Binding-site contacts:
Ligand atom O contacts residue VAL360 of chain 1.A at 3.5 Å.
Ligand atom OD1 contacts residue ILE374 of chain 1.A at 3.9 Å.
Ligand atom N contacts residue GLY339 of chain 1.A at 4.0 Å.
Ligand atom OE1 contacts residue HIS332 of chain 1.A at 3.4 Å.
Ligand atom N contacts residue GLY339 of chain 1.A at 2.6 Å (h-bond).
Ligand atom N contacts residue GLY362 of chain 1.A at 3.8 Å.
Ligand atom CG contacts residue ILE374 of chain 1.A at 3.7 Å (hydrophobic).
Ligand atom O contacts residue GLY339 of chain 1.A at 4.0 Å.
Ligand atom CD contacts residue GLN363 of chain 1.A at 3.8 Å.
Ligand atom CG contacts residue GLN363 of chain 1.A at 4.2 Å.
Ligand atom N contacts residue GLY361 of chain 1.A at 3.2 Å (h-bond).
Ligand atom CB contacts residue LEU359 of chain 1.A at 3.8 Å (hydrophobic).
Ligand atom CB contacts residue GLY361 of chain 1.A at 3.0 Å.
Ligand atom OD1 contacts residue VAL360 of chain 1.A at 4.2 Å.
Ligand atom ND2 contacts residue ILE374 of chain 1.A at 3.7 Å.
Ligand atom NE2 contacts residue HIS332 of chain 1.A at 4.2 Å.
Ligand atom CB contacts residue GLU341 of chain 1.A at 3.9 Å.
Ligand atom CE1 contacts residue HIS332 of chain 1.A at 3.3 Å.
Ligand atom CA contacts residue VAL360 of chain 1.A at 3.8 Å (hydrophobic).
Ligand atom ND2 contacts residue GLN363 of chain 1.A at 3.6 Å.
Ligand atom CA contacts residue GLY339 of chain 1.A at 3.8 Å.
Ligand atom ND2 contacts residue LYS364 of chain 1.A at 3.9 Å.
Ligand atom NE2 contacts residue HIS332 of chain 1.A at 3.4 Å.
Ligand atom C contacts residue GLY361 of chain 1.A at 4.2 Å.
Ligand atom CB contacts residue GLN363 of chain 1.A at 4.1 Å.
Ligand atom N contacts residue GLU341 of chain 1.A at 3.6 Å.
Ligand atom OE1 contacts residue GLN363 of chain 1.A at 2.9 Å (h-bond).
Ligand atom CG contacts residue GLY361 of chain 1.A at 4.1 Å.
Ligand atom CD1 contacts residue VAL360 of chain 1.A at 4.0 Å (hydrophobic).
Ligand atom CA contacts residue GLY361 of chain 1.A at 3.5 Å.
Ligand atom N contacts residue TYR609 of chain 1.A at 3.3 Å (h-bond).
Ligand atom O contacts residue GLY361 of chain 1.A at 3.0 Å (h-bond).
Ligand atom N contacts residue VAL360 of chain 1.A at 4.0 Å.
Ligand atom CD contacts residue HIS332 of chain 1.A at 3.6 Å.
Ligand atom C contacts residue GLY339 of chain 1.A at 3.7 Å.
Ligand atom CG2 contacts residue GLY335 of chain 1.A at 3.7 Å.
Ligand atom CG1 contacts residue GLY362 of chain 1.A at 4.2 Å.
Ligand atom CG1 contacts residue GLY335 of chain 1.A at 4.1 Å.
Ligand atom ND1 contacts residue HIS332 of chain 1.A at 4.2 Å.
Ligand atom CB contacts residue GLY362 of chain 1.A at 3.8 Å.

A protein and the small-molecule ligand that binds it are described below.
Small molecule (SMILES): CC(C)[C@H](NC(=O)[C@@H](N)Cc1ccccc1)C(=O)N[C@@H](CC(N)=O)C(=O)N[C@@H](CCC(N)=O)C(=O)N[C@H](C=O)CC1=NC=NC1

Sequence of chain 1.A:
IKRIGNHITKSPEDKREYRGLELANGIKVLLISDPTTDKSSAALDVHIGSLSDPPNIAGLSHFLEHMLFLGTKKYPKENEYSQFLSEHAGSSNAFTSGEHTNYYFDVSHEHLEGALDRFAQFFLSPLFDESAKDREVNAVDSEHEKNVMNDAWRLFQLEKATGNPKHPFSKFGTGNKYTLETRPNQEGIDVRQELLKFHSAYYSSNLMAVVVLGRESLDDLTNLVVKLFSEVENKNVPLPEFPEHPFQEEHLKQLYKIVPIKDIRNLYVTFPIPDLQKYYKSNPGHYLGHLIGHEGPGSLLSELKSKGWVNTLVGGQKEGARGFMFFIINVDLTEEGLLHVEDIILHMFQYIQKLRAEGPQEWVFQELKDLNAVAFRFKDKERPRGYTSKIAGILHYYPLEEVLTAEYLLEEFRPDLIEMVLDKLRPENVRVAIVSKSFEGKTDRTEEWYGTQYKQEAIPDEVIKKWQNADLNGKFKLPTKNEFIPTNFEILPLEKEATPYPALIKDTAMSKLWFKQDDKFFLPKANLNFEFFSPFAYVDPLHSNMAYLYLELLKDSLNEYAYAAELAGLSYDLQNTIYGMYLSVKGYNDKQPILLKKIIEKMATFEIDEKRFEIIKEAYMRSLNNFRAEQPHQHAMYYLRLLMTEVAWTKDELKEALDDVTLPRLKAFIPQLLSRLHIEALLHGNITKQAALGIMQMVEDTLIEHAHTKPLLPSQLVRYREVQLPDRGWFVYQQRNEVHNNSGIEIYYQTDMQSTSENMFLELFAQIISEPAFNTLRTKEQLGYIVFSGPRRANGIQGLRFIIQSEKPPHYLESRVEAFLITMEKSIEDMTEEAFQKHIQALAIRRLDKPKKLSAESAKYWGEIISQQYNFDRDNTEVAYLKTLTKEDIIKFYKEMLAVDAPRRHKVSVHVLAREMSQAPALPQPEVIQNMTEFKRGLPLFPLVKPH